Sequence of chain 1.A:
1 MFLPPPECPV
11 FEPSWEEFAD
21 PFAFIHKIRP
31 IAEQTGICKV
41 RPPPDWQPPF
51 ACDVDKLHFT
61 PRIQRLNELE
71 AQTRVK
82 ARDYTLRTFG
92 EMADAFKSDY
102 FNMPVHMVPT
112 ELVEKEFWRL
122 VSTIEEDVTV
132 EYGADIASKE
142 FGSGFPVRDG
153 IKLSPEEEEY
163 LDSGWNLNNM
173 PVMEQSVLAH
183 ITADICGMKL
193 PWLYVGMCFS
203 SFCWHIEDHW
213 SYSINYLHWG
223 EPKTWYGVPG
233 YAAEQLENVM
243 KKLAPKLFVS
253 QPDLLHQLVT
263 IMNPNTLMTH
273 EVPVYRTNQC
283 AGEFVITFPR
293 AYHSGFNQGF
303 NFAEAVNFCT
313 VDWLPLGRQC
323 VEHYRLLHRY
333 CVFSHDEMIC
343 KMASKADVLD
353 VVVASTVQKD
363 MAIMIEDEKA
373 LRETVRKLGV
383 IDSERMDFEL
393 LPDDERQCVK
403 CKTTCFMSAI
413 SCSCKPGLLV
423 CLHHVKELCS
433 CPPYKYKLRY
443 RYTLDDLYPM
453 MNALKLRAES

The small molecule below binds the protein below.
Small molecule (SMILES): NCCc1cnn(-c2nccc3c(=O)[nH]cnc23)c1

Binding-site contacts:
Ligand atom C19 contacts residue HIS295 of chain 1.A at 3.5 Å.
Ligand atom N2 contacts residue GLU209 of chain 1.A at 3.2 Å (salt-bridge).
Ligand atom C11 contacts residue ASP136 of chain 1.A at 3.9 Å.
Ligand atom N5 contacts residue MN1 of chain 1.D at 2.1 Å.
Ligand atom C12 contacts residue ARG74 of chain 1.A at 3.8 Å.
Ligand atom N1 contacts residue MN1 of chain 1.D at 2.8 Å.
Ligand atom N4 contacts residue TYR196 of chain 1.A at 3.5 Å.
Ligand atom C12 contacts residue MN1 of chain 1.D at 3.1 Å.
Ligand atom N5 contacts residue HIS295 of chain 1.A at 3.4 Å (h-bond).
Ligand atom C19 contacts residue PHE204 of chain 1.A at 3.7 Å (hydrophobic).
Ligand atom C16 contacts residue TYR133 of chain 1.A at 3.4 Å (hydrophobic).
Ligand atom N3 contacts residue TYR196 of chain 1.A at 3.4 Å.
Ligand atom O contacts residue TYR133 of chain 1.A at 3.2 Å (h-bond).
Ligand atom N contacts residue ASP136 of chain 1.A at 3.2 Å (salt-bridge).
Ligand atom C18 contacts residue TRP227 of chain 1.A at 3.5 Å (hydrophobic).
Ligand atom C15 contacts residue TYR133 of chain 1.A at 3.7 Å (hydrophobic).
Ligand atom C18 contacts residue PHE204 of chain 1.A at 3.5 Å (hydrophobic).
Ligand atom C17 contacts residue PHE204 of chain 1.A at 3.6 Å (hydrophobic).
Ligand atom C9 contacts residue ASP136 of chain 1.A at 3.3 Å.
Ligand atom C12 contacts residue HIS207 of chain 1.A at 3.6 Å.
Ligand atom N3 contacts residue PHE204 of chain 1.A at 3.9 Å.
Ligand atom C15 contacts residue TYR196 of chain 1.A at 3.2 Å (hydrophobic).
Ligand atom C16 contacts residue PHE204 of chain 1.A at 3.4 Å (hydrophobic).
Ligand atom O contacts residue ASN217 of chain 1.A at 3.9 Å.
Ligand atom C13 contacts residue HIS207 of chain 1.A at 3.5 Å.
Ligand atom C8 contacts residue ASP136 of chain 1.A at 3.1 Å.
Ligand atom N4 contacts residue TYR133 of chain 1.A at 2.7 Å (h-bond).
Ligand atom N2 contacts residue HIS207 of chain 1.A at 2.8 Å (h-bond).
Ligand atom C13 contacts residue MN1 of chain 1.D at 2.9 Å.
Ligand atom C11 contacts residue TYR196 of chain 1.A at 3.5 Å (hydrophobic).
Ligand atom N5 contacts residue HIS207 of chain 1.A at 3.2 Å (h-bond).
Ligand atom O contacts residue LYS225 of chain 1.A at 2.8 Å (salt-bridge).
Ligand atom C19 contacts residue MN1 of chain 1.D at 3.2 Å.
Ligand atom C15 contacts residue PHE204 of chain 1.A at 3.9 Å (hydrophobic).
Ligand atom N2 contacts residue MN1 of chain 1.D at 2.0 Å.
Ligand atom C19 contacts residue TRP227 of chain 1.A at 3.5 Å (hydrophobic).
Ligand atom N1 contacts residue HIS207 of chain 1.A at 3.3 Å (h-bond).
Ligand atom O contacts residue PHE204 of chain 1.A at 3.5 Å.
Ligand atom N4 contacts residue PHE204 of chain 1.A at 3.8 Å.
Ligand atom C12 contacts residue GLU209 of chain 1.A at 3.3 Å.